The protein below binds the small molecule below.
Small molecule (SMILES): CC(C)C[C@H](NC(=O)CN)C(=O)N[C@H](C(=O)N[C@H](C(=O)NCC(=O)N[C@@H](CO)C(=O)N[C@@H](CC(C)C)C(=O)N[C@@H](CCCN=C(N)N)C(=O)NCC=O)C(C)C)[C@@H](C)O

Sequence of chain 36.A:
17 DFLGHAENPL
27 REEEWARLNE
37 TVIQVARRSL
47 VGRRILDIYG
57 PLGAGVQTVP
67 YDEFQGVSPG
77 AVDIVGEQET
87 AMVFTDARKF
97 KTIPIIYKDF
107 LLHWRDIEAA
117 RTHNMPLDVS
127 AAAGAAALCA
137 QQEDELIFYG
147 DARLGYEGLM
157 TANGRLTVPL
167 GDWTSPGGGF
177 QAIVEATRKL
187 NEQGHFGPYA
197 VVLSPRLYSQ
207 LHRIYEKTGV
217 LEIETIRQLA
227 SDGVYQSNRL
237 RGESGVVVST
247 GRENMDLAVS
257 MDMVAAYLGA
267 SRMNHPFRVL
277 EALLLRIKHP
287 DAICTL

Binding-site contacts:
Ligand atom CA contacts residue ASP258 of chain 36.A at 3.5 Å.
Ligand atom CD2 contacts residue ARG43 of chain 36.A at 3.7 Å.
Ligand atom OG1 contacts residue MET259 of chain 36.A at 2.8 Å (h-bond).
Ligand atom O contacts residue ARG43 of chain 36.A at 3.0 Å (salt-bridge).
Ligand atom NH2 contacts residue ARG50 of chain 36.A at 3.3 Å (salt-bridge).
Ligand atom CB contacts residue ILE39 of chain 36.A at 3.6 Å (hydrophobic).
Ligand atom C contacts residue ASP258 of chain 36.A at 3.7 Å.
Ligand atom CB contacts residue ARG49 of chain 36.A at 3.5 Å.
Ligand atom N contacts residue ARG49 of chain 36.A at 3.6 Å.
Ligand atom CA contacts residue ARG50 of chain 36.A at 3.5 Å.
Ligand atom N contacts residue ASP258 of chain 36.A at 2.9 Å (salt-bridge).
Ligand atom NE contacts residue ASP53 of chain 36.A at 3.7 Å.
Ligand atom O contacts residue ARG50 of chain 36.A at 3.6 Å.
Ligand atom N contacts residue ASP258 of chain 36.A at 2.8 Å (salt-bridge).
Ligand atom O contacts residue ARG43 of chain 36.A at 3.1 Å (salt-bridge).
Ligand atom N contacts residue ARG49 of chain 36.A at 3.0 Å (salt-bridge).
Ligand atom C contacts residue ILE39 of chain 36.A at 3.6 Å (hydrophobic).
Ligand atom CB contacts residue ARG50 of chain 36.A at 3.7 Å.
Ligand atom O contacts residue ILE39 of chain 36.A at 3.6 Å.
Ligand atom C contacts residue ASP258 of chain 36.A at 3.6 Å.
Ligand atom N contacts residue ASP258 of chain 36.A at 3.0 Å (salt-bridge).
Ligand atom CB contacts residue ASP258 of chain 36.A at 3.5 Å.
Ligand atom NH1 contacts residue ASP228 of chain 36.A at 2.8 Å (salt-bridge).
Ligand atom CG2 contacts residue MET259 of chain 36.A at 3.7 Å (hydrophobic).
Ligand atom CA contacts residue ARG49 of chain 36.A at 3.5 Å.
Ligand atom NH1 contacts residue THR246 of chain 36.A at 3.0 Å (h-bond).
Ligand atom N contacts residue ARG49 of chain 36.A at 3.6 Å.
Ligand atom CD2 contacts residue ASP258 of chain 36.A at 3.5 Å.
Ligand atom O contacts residue ARG49 of chain 36.A at 3.1 Å (salt-bridge).
Ligand atom CB contacts residue ASP258 of chain 36.A at 3.7 Å.
Ligand atom CB contacts residue MET259 of chain 36.A at 3.8 Å (hydrophobic).
Ligand atom CG2 contacts residue ALA42 of chain 36.A at 3.7 Å (hydrophobic).
Ligand atom C contacts residue ARG49 of chain 36.A at 3.4 Å.
Ligand atom N contacts residue ILE39 of chain 36.A at 3.7 Å.
Ligand atom CA contacts residue ASP258 of chain 36.A at 3.7 Å.
Ligand atom OG1 contacts residue ASP258 of chain 36.A at 3.3 Å.
Ligand atom CD contacts residue ARG50 of chain 36.A at 3.6 Å.
Ligand atom CA contacts residue ASP258 of chain 36.A at 3.7 Å.
Ligand atom CD contacts residue LEU52 of chain 36.A at 3.5 Å (hydrophobic).
Ligand atom OG1 contacts residue ILE39 of chain 36.A at 3.5 Å.